Sequence of chain 1.A:
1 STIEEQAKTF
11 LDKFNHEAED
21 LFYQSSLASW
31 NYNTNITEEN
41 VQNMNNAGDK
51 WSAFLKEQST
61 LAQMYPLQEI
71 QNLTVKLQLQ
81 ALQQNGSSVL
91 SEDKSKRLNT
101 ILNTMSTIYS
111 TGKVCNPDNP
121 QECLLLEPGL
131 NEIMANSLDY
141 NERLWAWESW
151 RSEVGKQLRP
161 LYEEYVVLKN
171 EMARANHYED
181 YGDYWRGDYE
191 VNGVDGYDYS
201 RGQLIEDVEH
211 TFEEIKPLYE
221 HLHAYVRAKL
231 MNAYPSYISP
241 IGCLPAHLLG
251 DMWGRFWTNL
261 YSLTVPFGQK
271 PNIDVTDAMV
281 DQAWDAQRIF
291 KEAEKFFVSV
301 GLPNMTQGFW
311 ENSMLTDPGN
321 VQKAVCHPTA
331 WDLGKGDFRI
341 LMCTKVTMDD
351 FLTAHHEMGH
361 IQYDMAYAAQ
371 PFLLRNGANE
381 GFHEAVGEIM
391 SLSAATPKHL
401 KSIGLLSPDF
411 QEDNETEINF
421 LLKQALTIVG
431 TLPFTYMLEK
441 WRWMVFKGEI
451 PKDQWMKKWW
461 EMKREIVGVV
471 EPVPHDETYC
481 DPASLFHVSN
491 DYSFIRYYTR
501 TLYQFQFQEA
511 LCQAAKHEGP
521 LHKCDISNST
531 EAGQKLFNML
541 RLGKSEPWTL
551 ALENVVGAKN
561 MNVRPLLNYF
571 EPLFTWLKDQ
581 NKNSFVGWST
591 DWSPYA

This protein binds this small molecule.
Small molecule (SMILES): CC(=O)N[C@@H]1[C@@H](O)[C@H](O)[C@@H](CO)O[C@H]1O

Binding-site contacts:
Ligand atom C2 contacts residue ASN528 of chain 1.A at 2.5 Å.
Ligand atom C3 contacts residue ASN528 of chain 1.A at 3.9 Å.
Ligand atom N2 contacts residue ASN528 of chain 1.A at 3.0 Å (h-bond).
Ligand atom C7 contacts residue SER527 of chain 1.A at 4.3 Å.
Ligand atom O5 contacts residue ASN528 of chain 1.A at 2.4 Å (h-bond).
Ligand atom C8 contacts residue ASP525 of chain 1.A at 3.8 Å.
Ligand atom O7 contacts residue ASN528 of chain 1.A at 3.1 Å (h-bond).
Ligand atom C5 contacts residue ASN528 of chain 1.A at 3.8 Å.
Ligand atom O7 contacts residue SER402 of chain 1.A at 3.8 Å.
Ligand atom C8 contacts residue SER402 of chain 1.A at 3.5 Å.
Ligand atom C7 contacts residue ASN528 of chain 1.A at 3.3 Å.
Ligand atom C1 contacts residue ASN528 of chain 1.A at 1.5 Å.
Ligand atom N2 contacts residue SER402 of chain 1.A at 4.0 Å.
Ligand atom C8 contacts residue HIS399 of chain 1.A at 3.9 Å.
Ligand atom C8 contacts residue SER527 of chain 1.A at 3.6 Å.
Ligand atom C7 contacts residue SER402 of chain 1.A at 3.5 Å.
Ligand atom O3 contacts residue SER402 of chain 1.A at 3.8 Å.
Ligand atom C4 contacts residue ASN528 of chain 1.A at 4.3 Å.